Sequence of chain 1.A:
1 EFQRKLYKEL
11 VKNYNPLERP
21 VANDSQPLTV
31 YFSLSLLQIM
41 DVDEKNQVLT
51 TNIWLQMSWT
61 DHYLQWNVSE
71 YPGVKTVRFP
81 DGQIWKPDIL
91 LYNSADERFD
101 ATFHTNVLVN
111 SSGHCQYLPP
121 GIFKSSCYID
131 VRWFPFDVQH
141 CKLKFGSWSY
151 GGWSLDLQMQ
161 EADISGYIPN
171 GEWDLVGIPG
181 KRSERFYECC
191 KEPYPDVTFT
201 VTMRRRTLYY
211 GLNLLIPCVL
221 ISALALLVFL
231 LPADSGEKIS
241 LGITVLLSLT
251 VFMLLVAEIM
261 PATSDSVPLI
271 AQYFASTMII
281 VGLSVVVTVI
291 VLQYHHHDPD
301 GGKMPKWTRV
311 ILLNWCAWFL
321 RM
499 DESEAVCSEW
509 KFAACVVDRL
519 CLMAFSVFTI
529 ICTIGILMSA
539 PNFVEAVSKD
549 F

Sequence of chain 1.E:
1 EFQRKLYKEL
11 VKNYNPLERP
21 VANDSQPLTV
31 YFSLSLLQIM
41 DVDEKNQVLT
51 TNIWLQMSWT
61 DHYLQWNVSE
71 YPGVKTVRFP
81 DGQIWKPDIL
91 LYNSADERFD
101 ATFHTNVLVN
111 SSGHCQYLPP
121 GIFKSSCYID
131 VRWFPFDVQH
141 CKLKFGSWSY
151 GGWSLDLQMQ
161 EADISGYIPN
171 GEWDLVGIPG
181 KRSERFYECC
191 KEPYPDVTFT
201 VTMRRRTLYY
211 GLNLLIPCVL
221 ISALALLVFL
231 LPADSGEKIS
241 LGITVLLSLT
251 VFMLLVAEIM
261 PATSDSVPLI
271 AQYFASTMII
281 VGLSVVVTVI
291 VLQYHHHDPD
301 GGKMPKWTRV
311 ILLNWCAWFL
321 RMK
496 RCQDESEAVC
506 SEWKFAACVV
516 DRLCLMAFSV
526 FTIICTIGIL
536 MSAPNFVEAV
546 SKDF

This small molecule binds to this protein.
Small molecule (SMILES): COc1cc(OC)c(NC(=O)Nc2cc(C)on2)cc1Cl

Binding-site contacts:
Ligand atom C07 contacts residue ASN213 of chain 1.A at 3.5 Å.
Ligand atom C16 contacts residue ALA275 of chain 1.E at 3.2 Å (hydrophobic).
Ligand atom O11 contacts residue LEU212 of chain 1.A at 3.6 Å.
Ligand atom C01 contacts residue THR250 of chain 1.E at 3.7 Å.
Ligand atom C10 contacts residue LEU212 of chain 1.A at 3.7 Å (hydrophobic).
Ligand atom C08 contacts residue MET253 of chain 1.E at 3.1 Å (hydrophobic).
Ligand atom O02 contacts residue THR250 of chain 1.E at 3.5 Å.
Ligand atom C15 contacts residue ALA275 of chain 1.E at 3.6 Å (hydrophobic).
Ligand atom O06 contacts residue MET253 of chain 1.E at 3.4 Å.
Ligand atom N12 contacts residue MET253 of chain 1.E at 3.9 Å.
Ligand atom O17 contacts residue ALA271 of chain 1.E at 3.2 Å.
Ligand atom N12 contacts residue LEU212 of chain 1.A at 3.8 Å.
Ligand atom C01 contacts residue LEU254 of chain 1.E at 3.3 Å (hydrophobic).
Ligand atom C14 contacts residue ALA271 of chain 1.E at 3.8 Å (hydrophobic).
Ligand atom C10 contacts residue MET253 of chain 1.E at 3.8 Å (hydrophobic).
Ligand atom C04 contacts residue MET253 of chain 1.E at 4.0 Å (hydrophobic).
Ligand atom C16 contacts residue ALA271 of chain 1.E at 3.7 Å (hydrophobic).
Ligand atom N12 contacts residue ASN213 of chain 1.A at 3.1 Å (h-bond).
Ligand atom C15 contacts residue ALA271 of chain 1.E at 3.6 Å (hydrophobic).
Ligand atom O17 contacts residue VAL267 of chain 1.E at 3.4 Å.
Ligand atom C05 contacts residue ASN213 of chain 1.A at 3.8 Å.
Ligand atom C03 contacts residue PHE252 of chain 1.A at 3.5 Å (hydrophobic).
Ligand atom C14 contacts residue ALA275 of chain 1.E at 3.6 Å (hydrophobic).
Ligand atom C07 contacts residue MET253 of chain 1.E at 4.0 Å (hydrophobic).
Ligand atom N18 contacts residue ASN213 of chain 1.A at 4.0 Å.
Ligand atom C01 contacts residue PHE252 of chain 1.A at 3.4 Å (hydrophobic).
Ligand atom O06 contacts residue ASN213 of chain 1.A at 3.6 Å.
Ligand atom C05 contacts residue MET253 of chain 1.E at 3.3 Å (hydrophobic).
Ligand atom N18 contacts residue ALA271 of chain 1.E at 3.1 Å.
Ligand atom CL1 contacts residue THR250 of chain 1.E at 3.9 Å.
Ligand atom C13 contacts residue ALA271 of chain 1.E at 3.9 Å (hydrophobic).
Ligand atom N09 contacts residue ASN213 of chain 1.A at 3.3 Å (h-bond).
Ligand atom C04 contacts residue PHE252 of chain 1.A at 4.0 Å (hydrophobic).
Ligand atom C04 contacts residue LEU254 of chain 1.E at 3.8 Å (hydrophobic).
Ligand atom C10 contacts residue ASN213 of chain 1.A at 3.7 Å.
Ligand atom O02 contacts residue PHE252 of chain 1.A at 3.3 Å.
Ligand atom N09 contacts residue MET253 of chain 1.E at 3.1 Å.
Ligand atom C07 contacts residue LEU255 of chain 1.A at 3.8 Å (hydrophobic).
Ligand atom C19 contacts residue MET253 of chain 1.E at 3.7 Å (hydrophobic).
Ligand atom CL1 contacts residue MET278 of chain 1.E at 3.3 Å.